Binding-site contacts:
Ligand atom O4 contacts residue A3 of chain 8.B at 2.8 Å (h-bond).
Ligand atom C4 contacts residue A1 of chain 8.B at 3.4 Å.
Ligand atom O4' contacts residue ARG19 of chain 8.A at 3.9 Å.
Ligand atom C4' contacts residue ARG19 of chain 8.A at 3.7 Å.
Ligand atom C5 contacts residue ARG19 of chain 8.A at 2.9 Å.
Ligand atom N1 contacts residue A3 of chain 8.B at 4.3 Å.
Ligand atom C2 contacts residue A1 of chain 8.B at 3.1 Å.
Ligand atom O2 contacts residue A1 of chain 8.B at 2.7 Å (h-bond).
Ligand atom C4' contacts residue ARG15 of chain 8.A at 3.3 Å.
Ligand atom OP2 contacts residue ARG15 of chain 8.A at 2.5 Å.
Ligand atom C2' contacts residue ARG19 of chain 8.A at 3.6 Å.
Ligand atom O2 contacts residue A3 of chain 8.B at 3.2 Å.
Ligand atom C2 contacts residue A2 of chain 8.B at 3.9 Å.
Ligand atom C6 contacts residue ARG19 of chain 8.A at 2.7 Å.
Ligand atom C2 contacts residue A3 of chain 8.B at 3.5 Å.
Ligand atom OP2 contacts residue ALA16 of chain 8.A at 4.1 Å.
Ligand atom OP1 contacts residue ARG15 of chain 8.A at 2.5 Å.
Ligand atom N1 contacts residue ARG19 of chain 8.A at 3.9 Å.
Ligand atom N3 contacts residue A2 of chain 8.B at 3.7 Å.
Ligand atom O4 contacts residue A1 of chain 8.B at 3.0 Å (h-bond).
Ligand atom OP1 contacts residue MET14 of chain 8.A at 3.8 Å.
Ligand atom OP1 contacts residue ARG19 of chain 8.A at 4.1 Å.
Ligand atom OP1 contacts residue LYS18 of chain 8.A at 3.7 Å.
Ligand atom OP2 contacts residue ARG19 of chain 8.A at 2.1 Å (salt-bridge).
Ligand atom C4 contacts residue ARG19 of chain 8.A at 3.9 Å.
Ligand atom C3' contacts residue ARG19 of chain 8.A at 3.4 Å.
Ligand atom O5' contacts residue ARG19 of chain 8.A at 2.1 Å (salt-bridge).
Ligand atom O2 contacts residue A2 of chain 8.B at 3.7 Å.
Ligand atom N3 contacts residue A1 of chain 8.B at 2.7 Å (h-bond).
Ligand atom C1' contacts residue ARG19 of chain 8.A at 4.3 Å.
Ligand atom C3' contacts residue ARG15 of chain 8.A at 3.8 Å.
Ligand atom C4 contacts residue A3 of chain 8.B at 3.6 Å.
Ligand atom P contacts residue ARG19 of chain 8.A at 2.8 Å.
Ligand atom O3' contacts residue ARG19 of chain 8.A at 3.6 Å (salt-bridge).
Ligand atom C5' contacts residue ARG19 of chain 8.A at 3.2 Å.
Ligand atom O5' contacts residue ARG15 of chain 8.A at 3.6 Å.
Ligand atom N3 contacts residue A3 of chain 8.B at 2.8 Å (h-bond).
Ligand atom P contacts residue ARG15 of chain 8.A at 3.1 Å.
Ligand atom C5' contacts residue ARG15 of chain 8.A at 2.5 Å.
Ligand atom O3' contacts residue ARG15 of chain 8.A at 3.1 Å (salt-bridge).

The small molecule below binds the protein below.
Small molecule (SMILES): O=c1ccn([C@@H]2O[C@H](CO[P](=O)(O)O[C@H]3[C@@H](O)[C@H](n4ccc(=O)[nH]c4=O)O[C@@H]3CO[P](=O)(O)O[C@H]3[C@@H](O)[C@H](n4ccc(=O)[nH]c4=O)O[C@@H]3CO[P](=O)(O)O[C@H]3[C@@H](O)[C@H](n4ccc(=O)[nH]c4=O)O[C@@H]3COP(=O)=O)[C@@H](O)[C@H]2O)c(=O)[nH]1

Sequence of chain 8.A:
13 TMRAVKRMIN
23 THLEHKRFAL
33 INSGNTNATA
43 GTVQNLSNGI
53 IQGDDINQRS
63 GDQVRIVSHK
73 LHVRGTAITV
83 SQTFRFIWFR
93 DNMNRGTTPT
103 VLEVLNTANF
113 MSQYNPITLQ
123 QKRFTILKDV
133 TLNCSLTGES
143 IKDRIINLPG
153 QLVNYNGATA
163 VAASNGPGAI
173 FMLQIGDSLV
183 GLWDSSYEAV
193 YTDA